A protein and the small-molecule ligand that binds it are described below.
Small molecule (SMILES): O=c1ccn([C@@H]2O[C@H](CO[P](=O)(O)O[C@H]3[C@@H](O)[C@H](n4ccc(=O)[nH]c4=O)O[C@@H]3CO[P](=O)(O)O[C@H]3[C@@H](O)[C@H](n4ccc(=O)[nH]c4=O)O[C@@H]3CO[P](=O)(O)O[C@H]3[C@@H](O)[C@H](n4ccc(=O)[nH]c4=O)O[C@@H]3COP(=O)=O)[C@@H](O)[C@H]2O)c(=O)[nH]1

Sequence of chain 7.A:
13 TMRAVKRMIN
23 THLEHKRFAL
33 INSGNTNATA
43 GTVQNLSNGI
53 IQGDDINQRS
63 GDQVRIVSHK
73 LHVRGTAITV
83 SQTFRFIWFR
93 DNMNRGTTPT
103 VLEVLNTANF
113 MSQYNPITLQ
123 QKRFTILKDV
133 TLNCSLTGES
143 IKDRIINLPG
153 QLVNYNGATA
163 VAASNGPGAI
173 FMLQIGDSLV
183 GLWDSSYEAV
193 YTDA

Binding-site contacts:
Ligand atom P contacts residue ARG19 of chain 7.A at 2.8 Å.
Ligand atom O2 contacts residue A3 of chain 7.B at 3.2 Å.
Ligand atom N3 contacts residue A3 of chain 7.B at 2.8 Å (h-bond).
Ligand atom C3' contacts residue ARG15 of chain 7.A at 3.8 Å.
Ligand atom OP1 contacts residue ARG15 of chain 7.A at 2.5 Å.
Ligand atom C5' contacts residue ARG19 of chain 7.A at 3.2 Å.
Ligand atom N3 contacts residue A1 of chain 7.B at 2.7 Å (h-bond).
Ligand atom O2 contacts residue A2 of chain 7.B at 3.7 Å.
Ligand atom C6 contacts residue ARG19 of chain 7.A at 2.7 Å.
Ligand atom C4 contacts residue A3 of chain 7.B at 3.6 Å.
Ligand atom O4 contacts residue A3 of chain 7.B at 2.8 Å (h-bond).
Ligand atom C4' contacts residue ARG15 of chain 7.A at 3.3 Å.
Ligand atom P contacts residue ARG15 of chain 7.A at 3.1 Å.
Ligand atom N1 contacts residue A3 of chain 7.B at 4.3 Å.
Ligand atom C4 contacts residue A1 of chain 7.B at 3.4 Å.
Ligand atom OP1 contacts residue ARG19 of chain 7.A at 4.1 Å.
Ligand atom C1' contacts residue ARG19 of chain 7.A at 4.3 Å.
Ligand atom N1 contacts residue ARG19 of chain 7.A at 3.9 Å.
Ligand atom C5' contacts residue ARG15 of chain 7.A at 2.5 Å.
Ligand atom O4 contacts residue A1 of chain 7.B at 3.0 Å (h-bond).
Ligand atom OP1 contacts residue LYS18 of chain 7.A at 3.7 Å.
Ligand atom C2 contacts residue A3 of chain 7.B at 3.5 Å.
Ligand atom O5' contacts residue ARG19 of chain 7.A at 2.1 Å (salt-bridge).
Ligand atom O5' contacts residue ARG15 of chain 7.A at 3.6 Å.
Ligand atom C4 contacts residue ARG19 of chain 7.A at 3.9 Å.
Ligand atom C4' contacts residue ARG19 of chain 7.A at 3.7 Å.
Ligand atom O2 contacts residue A1 of chain 7.B at 2.7 Å (h-bond).
Ligand atom OP2 contacts residue ARG15 of chain 7.A at 2.5 Å.
Ligand atom OP1 contacts residue MET14 of chain 7.A at 3.8 Å.
Ligand atom C2 contacts residue A1 of chain 7.B at 3.1 Å.
Ligand atom C2' contacts residue ARG19 of chain 7.A at 3.6 Å.
Ligand atom N3 contacts residue A2 of chain 7.B at 3.7 Å.
Ligand atom C5 contacts residue ARG19 of chain 7.A at 2.9 Å.
Ligand atom C3' contacts residue ARG19 of chain 7.A at 3.4 Å.
Ligand atom C2 contacts residue A2 of chain 7.B at 3.9 Å.
Ligand atom OP2 contacts residue ALA16 of chain 7.A at 4.1 Å.
Ligand atom OP2 contacts residue ARG19 of chain 7.A at 2.1 Å (salt-bridge).
Ligand atom O4' contacts residue ARG19 of chain 7.A at 3.9 Å.
Ligand atom O3' contacts residue ARG15 of chain 7.A at 3.1 Å (salt-bridge).
Ligand atom O3' contacts residue ARG19 of chain 7.A at 3.6 Å (salt-bridge).